This protein binds this small molecule.
Small molecule (SMILES): C[C@@H](O)[C@H](NC(=O)[C@@H]([NH3+])CS)C(=O)N[C@@H](CCCC[NH3+])C(=O)O

Sequence of chain 1.A:
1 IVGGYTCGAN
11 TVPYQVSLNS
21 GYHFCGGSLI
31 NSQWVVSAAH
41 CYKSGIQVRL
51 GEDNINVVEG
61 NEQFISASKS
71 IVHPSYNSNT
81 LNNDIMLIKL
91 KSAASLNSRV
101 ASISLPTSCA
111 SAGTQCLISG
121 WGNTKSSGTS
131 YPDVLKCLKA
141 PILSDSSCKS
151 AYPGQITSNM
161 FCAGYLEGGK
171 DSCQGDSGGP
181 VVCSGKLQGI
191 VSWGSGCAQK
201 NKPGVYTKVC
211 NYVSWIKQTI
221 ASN

Binding-site contacts:
Ligand atom CB contacts residue GLY194 of chain 1.A at 3.3 Å.
Ligand atom CD contacts residue TRP193 of chain 1.A at 3.9 Å (hydrophobic).
Ligand atom O contacts residue ASP176 of chain 1.A at 3.5 Å (salt-bridge).
Ligand atom C contacts residue GLY194 of chain 1.A at 3.7 Å.
Ligand atom N contacts residue HIS40 of chain 1.A at 3.8 Å.
Ligand atom C contacts residue SER192 of chain 1.A at 3.9 Å.
Ligand atom N contacts residue SER192 of chain 1.A at 3.1 Å (h-bond).
Ligand atom CG2 contacts residue LEU81 of chain 1.A at 3.6 Å (hydrophobic).
Ligand atom C contacts residue SER177 of chain 1.A at 2.4 Å.
Ligand atom C contacts residue GLY175 of chain 1.A at 3.8 Å.
Ligand atom C contacts residue GLN174 of chain 1.A at 3.8 Å.
Ligand atom CE contacts residue GLY194 of chain 1.A at 3.7 Å.
Ligand atom O contacts residue GLY194 of chain 1.A at 3.0 Å (h-bond).
Ligand atom CA contacts residue SER192 of chain 1.A at 3.7 Å.
Ligand atom NZ contacts residue GLY204 of chain 1.A at 3.6 Å.
Ligand atom CE contacts residue TRP193 of chain 1.A at 3.8 Å (hydrophobic).
Ligand atom NZ contacts residue ASP171 of chain 1.A at 3.2 Å (salt-bridge).
Ligand atom CA contacts residue SER177 of chain 1.A at 2.9 Å.
Ligand atom OXT contacts residue HIS40 of chain 1.A at 3.0 Å (h-bond).
Ligand atom OG1 contacts residue HIS40 of chain 1.A at 3.9 Å.
Ligand atom O contacts residue GLY175 of chain 1.A at 2.8 Å (h-bond).
Ligand atom O contacts residue GLN174 of chain 1.A at 2.9 Å (h-bond).
Ligand atom CD contacts residue SER172 of chain 1.A at 3.7 Å.
Ligand atom O contacts residue TRP193 of chain 1.A at 3.3 Å.
Ligand atom CE contacts residue GLY196 of chain 1.A at 3.9 Å.
Ligand atom CB contacts residue CYS173 of chain 1.A at 3.5 Å (hydrophobic).
Ligand atom CB contacts residue HIS40 of chain 1.A at 3.6 Å.
Ligand atom CG contacts residue GLN174 of chain 1.A at 3.6 Å.
Ligand atom CA contacts residue GLN174 of chain 1.A at 3.7 Å.
Ligand atom NZ contacts residue SER172 of chain 1.A at 3.1 Å (h-bond).
Ligand atom CA contacts residue GLY194 of chain 1.A at 3.4 Å.
Ligand atom CG contacts residue CYS173 of chain 1.A at 3.9 Å (hydrophobic).
Ligand atom O contacts residue SER177 of chain 1.A at 2.8 Å (h-bond).
Ligand atom CB contacts residue SER177 of chain 1.A at 3.1 Å.
Ligand atom O contacts residue GLN174 of chain 1.A at 3.3 Å.
Ligand atom OXT contacts residue SER177 of chain 1.A at 2.5 Å (h-bond).
Ligand atom CE contacts residue SER172 of chain 1.A at 3.6 Å.
Ligand atom O contacts residue CYS173 of chain 1.A at 3.5 Å (h-bond).
Ligand atom N contacts residue SER177 of chain 1.A at 3.1 Å (h-bond).
Ligand atom C contacts residue GLN174 of chain 1.A at 3.7 Å.